The small molecule below binds the protein below.
Small molecule (SMILES): Nc1nc2c(ncn2[C@@H]2O[C@H](CO[P](=O)(O)O[P](=O)(O)NP(=O)(O)O)[C@@H](O)[C@H]2O)c(=O)[nH]1

Sequence of chain 1.J:
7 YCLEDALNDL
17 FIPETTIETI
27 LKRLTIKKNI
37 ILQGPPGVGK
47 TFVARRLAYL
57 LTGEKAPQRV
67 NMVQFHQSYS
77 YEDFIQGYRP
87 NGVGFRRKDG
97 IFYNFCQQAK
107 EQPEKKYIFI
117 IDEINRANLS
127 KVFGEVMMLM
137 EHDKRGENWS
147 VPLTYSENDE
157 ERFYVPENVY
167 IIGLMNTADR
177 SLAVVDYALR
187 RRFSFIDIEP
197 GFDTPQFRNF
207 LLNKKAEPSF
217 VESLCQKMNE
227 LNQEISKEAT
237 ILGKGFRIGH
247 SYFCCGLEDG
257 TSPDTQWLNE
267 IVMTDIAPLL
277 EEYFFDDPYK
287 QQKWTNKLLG

Sequence of chain 1.I:
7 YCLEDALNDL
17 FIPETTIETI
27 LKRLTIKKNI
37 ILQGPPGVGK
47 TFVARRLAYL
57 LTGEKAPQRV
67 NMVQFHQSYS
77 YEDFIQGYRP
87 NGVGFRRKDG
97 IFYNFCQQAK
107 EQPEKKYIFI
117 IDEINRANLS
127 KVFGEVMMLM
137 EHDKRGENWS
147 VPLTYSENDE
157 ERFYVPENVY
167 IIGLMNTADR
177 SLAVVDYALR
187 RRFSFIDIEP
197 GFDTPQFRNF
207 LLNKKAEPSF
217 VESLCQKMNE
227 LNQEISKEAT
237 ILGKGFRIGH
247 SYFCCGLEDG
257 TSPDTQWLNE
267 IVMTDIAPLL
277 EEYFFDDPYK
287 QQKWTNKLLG

Binding-site contacts:
Ligand atom O2G contacts residue ARG188 of chain 1.J at 2.6 Å (salt-bridge).
Ligand atom O3' contacts residue CYS251 of chain 1.I at 3.4 Å (h-bond).
Ligand atom C3' contacts residue ASP139 of chain 1.J at 3.3 Å.
Ligand atom N1 contacts residue ASP15 of chain 1.I at 3.5 Å (salt-bridge).
Ligand atom O1A contacts residue LYS46 of chain 1.I at 3.0 Å (salt-bridge).
Ligand atom O3A contacts residue GLY45 of chain 1.I at 3.4 Å (h-bond).
Ligand atom O3G contacts residue MG1 of chain 1.AA at 1.9 Å.
Ligand atom O1G contacts residue LYS46 of chain 1.I at 2.5 Å (salt-bridge).
Ligand atom C8 contacts residue GLY45 of chain 1.I at 3.4 Å.
Ligand atom N3 contacts residue PHE48 of chain 1.I at 3.5 Å.
Ligand atom O6 contacts residue PHE17 of chain 1.I at 2.8 Å (h-bond).
Ligand atom O2B contacts residue LYS46 of chain 1.I at 3.5 Å.
Ligand atom O2' contacts residue PHE48 of chain 1.I at 3.0 Å.
Ligand atom C4' contacts residue SER247 of chain 1.I at 3.0 Å.
Ligand atom C5' contacts residue ARG187 of chain 1.J at 3.5 Å.
Ligand atom PB contacts residue MG1 of chain 1.AA at 2.7 Å.
Ligand atom N2 contacts residue ASP15 of chain 1.I at 3.0 Å (salt-bridge).
Ligand atom O1A contacts residue THR47 of chain 1.I at 2.7 Å (h-bond).
Ligand atom O4' contacts residue SER247 of chain 1.I at 3.0 Å (h-bond).
Ligand atom C8 contacts residue HIS246 of chain 1.I at 3.4 Å.
Ligand atom O2A contacts residue MG1 of chain 1.AA at 3.3 Å.
Ligand atom O2B contacts residue MG1 of chain 1.AA at 2.0 Å.
Ligand atom N1 contacts residue PHE48 of chain 1.I at 3.4 Å.
Ligand atom O2A contacts residue LYS140 of chain 1.J at 2.8 Å (salt-bridge).
Ligand atom O2A contacts residue THR47 of chain 1.I at 3.3 Å.
Ligand atom O2B contacts residue THR47 of chain 1.I at 2.3 Å (h-bond).
Ligand atom PG contacts residue MG1 of chain 1.AA at 2.7 Å.
Ligand atom O1G contacts residue PRO42 of chain 1.I at 3.3 Å.
Ligand atom O6 contacts residue LEU16 of chain 1.I at 3.4 Å.
Ligand atom N7 contacts residue HIS246 of chain 1.I at 3.0 Å (h-bond).
Ligand atom O1A contacts residue GLY45 of chain 1.I at 2.9 Å.
Ligand atom C2 contacts residue PHE48 of chain 1.I at 3.4 Å (hydrophobic).
Ligand atom O3G contacts residue ARG188 of chain 1.J at 3.4 Å (salt-bridge).
Ligand atom O1A contacts residue PHE48 of chain 1.I at 2.6 Å (h-bond).
Ligand atom C6 contacts residue PHE17 of chain 1.I at 3.4 Å (hydrophobic).
Ligand atom N1 contacts residue PHE17 of chain 1.I at 3.4 Å.
Ligand atom N3B contacts residue MG1 of chain 1.AA at 2.4 Å.
Ligand atom O1B contacts residue LYS46 of chain 1.I at 2.5 Å (salt-bridge).
Ligand atom O2G contacts residue PRO42 of chain 1.I at 3.4 Å.
Ligand atom O3' contacts residue ASP139 of chain 1.J at 3.2 Å (salt-bridge).